The protein below binds the small molecule below.
Small molecule (SMILES): O=C(c1ccccc1)N1CCC(CO)CC1

Sequence of chain 1.B:
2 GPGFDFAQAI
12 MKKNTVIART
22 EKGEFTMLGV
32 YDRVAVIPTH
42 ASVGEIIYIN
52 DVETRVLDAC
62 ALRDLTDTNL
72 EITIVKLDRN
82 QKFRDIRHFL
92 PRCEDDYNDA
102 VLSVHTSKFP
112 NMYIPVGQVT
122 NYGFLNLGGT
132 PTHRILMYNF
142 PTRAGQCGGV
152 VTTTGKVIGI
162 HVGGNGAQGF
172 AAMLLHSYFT

Binding-site contacts:
Ligand atom C9 contacts residue GLU22 of chain 1.B at 4.0 Å.
Ligand atom C12 contacts residue THR21 of chain 1.B at 3.9 Å.
Ligand atom C4 contacts residue GLU22 of chain 1.B at 4.2 Å.
Ligand atom C8 contacts residue THR21 of chain 1.B at 4.3 Å.
Ligand atom C11 contacts residue TYR49 of chain 1.B at 4.2 Å (hydrophobic).
Ligand atom C9 contacts residue ARG20 of chain 1.B at 3.8 Å.
Ligand atom C8 contacts residue ILE47 of chain 1.B at 3.5 Å (hydrophobic).
Ligand atom C12 contacts residue GLU22 of chain 1.B at 3.3 Å.
Ligand atom C9 contacts residue ILE47 of chain 1.B at 3.6 Å (hydrophobic).
Ligand atom C10 contacts residue ARG20 of chain 1.B at 3.7 Å.
Ligand atom O1 contacts residue GLU22 of chain 1.B at 3.6 Å.
Ligand atom C7 contacts residue THR21 of chain 1.B at 4.3 Å.
Ligand atom C5 contacts residue GLU22 of chain 1.B at 4.1 Å.
Ligand atom C10 contacts residue GLU22 of chain 1.B at 3.8 Å.
Ligand atom C10 contacts residue TYR49 of chain 1.B at 3.3 Å (hydrophobic).
Ligand atom N contacts residue GLU22 of chain 1.B at 4.4 Å.
Ligand atom C6 contacts residue GLU22 of chain 1.B at 3.7 Å.
Ligand atom C9 contacts residue TYR49 of chain 1.B at 3.7 Å (hydrophobic).
Ligand atom C11 contacts residue GLU22 of chain 1.B at 3.5 Å.
Ligand atom C7 contacts residue GLU22 of chain 1.B at 3.6 Å.
Ligand atom C9 contacts residue THR21 of chain 1.B at 3.9 Å.
Ligand atom C11 contacts residue THR21 of chain 1.B at 3.5 Å.
Ligand atom C8 contacts residue GLU22 of chain 1.B at 4.0 Å.
Ligand atom C10 contacts residue THR21 of chain 1.B at 3.5 Å.